Binding-site contacts:
Ligand atom O6 contacts residue ALA19 of chain 1.E at 3.5 Å.
Ligand atom C5 contacts residue ASN20 of chain 1.E at 3.6 Å.
Ligand atom C1 contacts residue ALA19 of chain 1.E at 4.3 Å (hydrophobic).
Ligand atom C3 contacts residue ASN20 of chain 1.E at 3.8 Å.
Ligand atom C8 contacts residue SER22 of chain 1.E at 4.0 Å.
Ligand atom C5 contacts residue ALA19 of chain 1.E at 4.3 Å (hydrophobic).
Ligand atom N2 contacts residue ASN20 of chain 1.E at 3.0 Å (h-bond).
Ligand atom O5 contacts residue ALA19 of chain 1.E at 3.4 Å.
Ligand atom C6 contacts residue ALA19 of chain 1.E at 4.0 Å (hydrophobic).
Ligand atom C1 contacts residue ASN20 of chain 1.E at 1.4 Å.
Ligand atom C6 contacts residue TRP23 of chain 1.E at 3.8 Å (hydrophobic).
Ligand atom O5 contacts residue ASN20 of chain 1.E at 2.3 Å (h-bond).
Ligand atom C8 contacts residue ASN20 of chain 1.E at 4.4 Å.
Ligand atom C5 contacts residue TRP23 of chain 1.E at 3.7 Å (hydrophobic).
Ligand atom N2 contacts residue SER22 of chain 1.E at 4.3 Å.
Ligand atom C4 contacts residue ASN20 of chain 1.E at 4.2 Å.
Ligand atom C7 contacts residue ASN20 of chain 1.E at 3.5 Å.
Ligand atom O7 contacts residue ASN20 of chain 1.E at 3.6 Å.
Ligand atom C2 contacts residue ASN20 of chain 1.E at 2.4 Å.
Ligand atom O5 contacts residue TRP23 of chain 1.E at 3.6 Å.
Ligand atom C1 contacts residue TRP23 of chain 1.E at 3.6 Å (hydrophobic).

Sequence of chain 1.E:
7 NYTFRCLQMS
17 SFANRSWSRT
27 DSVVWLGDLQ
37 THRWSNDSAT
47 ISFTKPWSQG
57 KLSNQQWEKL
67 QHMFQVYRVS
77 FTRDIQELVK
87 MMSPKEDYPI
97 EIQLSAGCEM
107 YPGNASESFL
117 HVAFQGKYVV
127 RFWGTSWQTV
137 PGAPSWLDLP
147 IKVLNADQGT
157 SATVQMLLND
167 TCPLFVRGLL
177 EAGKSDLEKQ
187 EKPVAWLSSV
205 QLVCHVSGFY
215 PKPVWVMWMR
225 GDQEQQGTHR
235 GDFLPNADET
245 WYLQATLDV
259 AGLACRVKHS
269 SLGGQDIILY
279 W

The small molecule below binds the protein below.
Small molecule (SMILES): CC(=O)N[C@@H]1[C@@H](O)[C@H](O)[C@@H](CO)O[C@H]1O